The protein below binds the small molecule below.
Small molecule (SMILES): CC[C@H](C)[C@H](N)C(=O)N[C@@H](CO)C(=O)N[C@@H](CCC(=O)O)C(=O)N[C@H](C=O)C(C)C

Binding-site contacts:
Ligand atom CG2 contacts residue GLN3 of chain 12.E at 3.4 Å.
Ligand atom C contacts residue ALA2 of chain 12.E at 3.7 Å (hydrophobic).
Ligand atom CA contacts residue VAL4 of chain 12.E at 3.5 Å (hydrophobic).
Ligand atom O contacts residue SER5 of chain 12.E at 3.8 Å.
Ligand atom CA contacts residue ALA2 of chain 12.E at 3.5 Å (hydrophobic).
Ligand atom CB contacts residue GLN3 of chain 12.E at 4.4 Å.
Ligand atom OE1 contacts residue ASN25 of chain 12.E at 4.4 Å.
Ligand atom CB contacts residue GLN3 of chain 12.E at 3.4 Å.
Ligand atom OE1 contacts residue VAL4 of chain 12.E at 3.5 Å.
Ligand atom C contacts residue VAL4 of chain 12.E at 4.0 Å (hydrophobic).
Ligand atom C contacts residue VAL4 of chain 12.E at 4.2 Å (hydrophobic).
Ligand atom CB contacts residue ALA2 of chain 12.E at 3.4 Å (hydrophobic).
Ligand atom N contacts residue ALA2 of chain 12.E at 3.0 Å (h-bond).
Ligand atom O contacts residue ALA2 of chain 12.E at 3.9 Å.
Ligand atom CB contacts residue ALA2 of chain 12.E at 4.3 Å (hydrophobic).
Ligand atom C contacts residue GLN3 of chain 12.E at 3.9 Å.
Ligand atom O contacts residue VAL4 of chain 12.E at 3.8 Å.
Ligand atom CG1 contacts residue GLN3 of chain 12.E at 4.1 Å.
Ligand atom CB contacts residue VAL4 of chain 12.E at 4.5 Å (hydrophobic).
Ligand atom O contacts residue SER6 of chain 12.E at 4.1 Å.
Ligand atom N contacts residue VAL4 of chain 12.E at 3.0 Å (h-bond).
Ligand atom CG2 contacts residue ALA2 of chain 12.E at 4.0 Å (hydrophobic).
Ligand atom CA contacts residue GLN3 of chain 12.E at 4.2 Å.
Ligand atom CD contacts residue VAL4 of chain 12.E at 3.8 Å (hydrophobic).
Ligand atom CG2 contacts residue SER5 of chain 12.E at 3.7 Å.
Ligand atom C contacts residue VAL4 of chain 12.E at 3.6 Å (hydrophobic).
Ligand atom O contacts residue GLN3 of chain 12.E at 3.1 Å (h-bond).
Ligand atom C contacts residue ALA2 of chain 12.E at 4.3 Å (hydrophobic).
Ligand atom CG2 contacts residue VAL4 of chain 12.E at 3.8 Å (hydrophobic).
Ligand atom CA contacts residue VAL4 of chain 12.E at 4.0 Å (hydrophobic).
Ligand atom O contacts residue VAL4 of chain 12.E at 2.9 Å (h-bond).
Ligand atom OE2 contacts residue VAL4 of chain 12.E at 3.6 Å.
Ligand atom CA contacts residue ALA2 of chain 12.E at 4.0 Å (hydrophobic).
Ligand atom CB contacts residue VAL4 of chain 12.E at 4.3 Å (hydrophobic).
Ligand atom OG contacts residue GLN3 of chain 12.E at 3.3 Å (h-bond).

Sequence of chain 12.E:
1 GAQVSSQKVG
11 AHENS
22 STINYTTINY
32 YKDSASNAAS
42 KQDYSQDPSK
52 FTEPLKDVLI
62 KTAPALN